This protein binds this small molecule.
Small molecule (SMILES): CC(=O)N[C@@H]1[C@@H](O)[C@H](O)[C@@H](CO)O[C@H]1O

Sequence of chain 1.I:
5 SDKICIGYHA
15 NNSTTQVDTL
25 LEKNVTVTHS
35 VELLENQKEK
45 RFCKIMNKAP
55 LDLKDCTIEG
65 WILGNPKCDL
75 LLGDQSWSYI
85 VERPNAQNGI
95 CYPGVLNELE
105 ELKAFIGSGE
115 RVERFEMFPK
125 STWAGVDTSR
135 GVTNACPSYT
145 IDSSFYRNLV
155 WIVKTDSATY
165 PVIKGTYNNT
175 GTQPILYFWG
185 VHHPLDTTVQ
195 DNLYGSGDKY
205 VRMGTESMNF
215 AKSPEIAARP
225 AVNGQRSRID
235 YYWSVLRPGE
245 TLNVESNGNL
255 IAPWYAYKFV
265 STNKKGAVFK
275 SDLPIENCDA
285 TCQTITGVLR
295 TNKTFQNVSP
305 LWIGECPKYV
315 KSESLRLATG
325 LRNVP

Binding-site contacts:
Ligand atom O7 contacts residue ASN172 of chain 1.I at 3.9 Å.
Ligand atom C1 contacts residue ASN172 of chain 1.I at 1.5 Å.
Ligand atom O5 contacts residue ASN172 of chain 1.I at 2.3 Å (h-bond).
Ligand atom C3 contacts residue ASN172 of chain 1.I at 3.8 Å.
Ligand atom C5 contacts residue ASN172 of chain 1.I at 3.7 Å.
Ligand atom C4 contacts residue ASN172 of chain 1.I at 4.2 Å.
Ligand atom C7 contacts residue THR245 of chain 1.I at 3.8 Å.
Ligand atom C8 contacts residue THR245 of chain 1.I at 3.6 Å.
Ligand atom O5 contacts residue THR174 of chain 1.I at 3.9 Å.
Ligand atom N2 contacts residue THR245 of chain 1.I at 3.6 Å.
Ligand atom C1 contacts residue THR245 of chain 1.I at 4.3 Å.
Ligand atom C2 contacts residue ASN172 of chain 1.I at 2.4 Å.
Ligand atom C7 contacts residue ASN172 of chain 1.I at 3.6 Å.
Ligand atom O6 contacts residue THR174 of chain 1.I at 3.6 Å.
Ligand atom N2 contacts residue ASN172 of chain 1.I at 2.9 Å (h-bond).